Binding-site contacts:
Ligand atom OP2 contacts residue ASN55 of chain 6.D at 3.2 Å (h-bond).
Ligand atom O3' contacts residue SER51 of chain 6.D at 3.5 Å (h-bond).
Ligand atom C5 contacts residue THR45 of chain 7.C at 3.3 Å.
Ligand atom OP1 contacts residue ASN55 of chain 6.D at 3.3 Å (h-bond).
Ligand atom C2' contacts residue TYR85 of chain 7.C at 3.4 Å (hydrophobic).
Ligand atom O3' contacts residue TYR85 of chain 7.C at 3.6 Å.
Ligand atom C4 contacts residue TYR85 of chain 7.C at 3.5 Å (hydrophobic).
Ligand atom N6 contacts residue THR59 of chain 7.C at 2.9 Å (h-bond).
Ligand atom OP2 contacts residue LYS57 of chain 6.D at 3.4 Å.
Ligand atom OP1 contacts residue SER51 of chain 6.D at 2.7 Å (h-bond).
Ligand atom OP2 contacts residue LYS57 of chain 6.D at 2.7 Å (salt-bridge).
Ligand atom OP2 contacts residue LYS43 of chain 7.C at 3.2 Å (salt-bridge).
Ligand atom OP1 contacts residue ARG49 of chain 6.D at 2.5 Å (salt-bridge).
Ligand atom N1 contacts residue SER47 of chain 7.C at 2.7 Å (h-bond).
Ligand atom OP1 contacts residue SER51 of chain 6.D at 3.3 Å.
Ligand atom OP2 contacts residue ARG49 of chain 6.D at 2.4 Å (salt-bridge).
Ligand atom P contacts residue TYR85 of chain 7.C at 3.5 Å.
Ligand atom C2 contacts residue SER47 of chain 7.C at 3.0 Å.
Ligand atom C5' contacts residue TYR85 of chain 7.C at 3.1 Å (hydrophobic).
Ligand atom P contacts residue ARG49 of chain 6.D at 2.9 Å.
Ligand atom P contacts residue SER51 of chain 6.D at 3.4 Å.
Ligand atom N1 contacts residue TYR85 of chain 7.C at 3.6 Å.
Ligand atom C4' contacts residue TYR85 of chain 7.C at 3.3 Å (hydrophobic).
Ligand atom C2' contacts residue GLU63 of chain 7.C at 3.5 Å.
Ligand atom OP1 contacts residue SER52 of chain 6.D at 3.0 Å.
Ligand atom O4' contacts residue LYS61 of chain 7.C at 3.1 Å (salt-bridge).
Ligand atom O2 contacts residue ASN87 of chain 7.C at 3.2 Å (h-bond).
Ligand atom O2' contacts residue TYR85 of chain 7.C at 3.5 Å.
Ligand atom C5' contacts residue SER51 of chain 6.D at 3.5 Å.
Ligand atom OP2 contacts residue TYR85 of chain 7.C at 2.5 Å (h-bond).
Ligand atom N6 contacts residue THR45 of chain 7.C at 2.9 Å (h-bond).
Ligand atom C6 contacts residue TYR85 of chain 7.C at 3.5 Å (hydrophobic).
Ligand atom N7 contacts residue THR45 of chain 7.C at 2.6 Å (h-bond).
Ligand atom N6 contacts residue CYS46 of chain 7.C at 3.4 Å (h-bond).
Ligand atom C5 contacts residue TYR85 of chain 7.C at 3.5 Å (hydrophobic).
Ligand atom C6 contacts residue THR45 of chain 7.C at 3.5 Å.
Ligand atom O2' contacts residue GLU63 of chain 7.C at 3.0 Å (salt-bridge).
Ligand atom OP2 contacts residue SER51 of chain 6.D at 3.2 Å (h-bond).
Ligand atom N1 contacts residue THR59 of chain 7.C at 3.6 Å.
Ligand atom C3' contacts residue TYR85 of chain 7.C at 3.3 Å (hydrophobic).

Sequence of chain 6.D:
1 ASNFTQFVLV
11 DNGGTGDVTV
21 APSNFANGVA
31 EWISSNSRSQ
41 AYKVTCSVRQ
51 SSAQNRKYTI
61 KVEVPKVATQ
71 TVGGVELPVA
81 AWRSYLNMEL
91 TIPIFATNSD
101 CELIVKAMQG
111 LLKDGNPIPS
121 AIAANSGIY

This small molecule binds to this protein.
Small molecule (SMILES): Nc1ccn([C@@H]2O[C@H](CO[P](=O)(O)O[C@H]3[C@@H](O)[C@H](n4ccc(N)nc4=O)O[C@@H]3CO[P](=O)(O)O[C@H]3[C@@H](O)[C@H](n4cnc5c(N)ncnc54)O[C@@H]3CO[P](=O)(O)O[C@H]3[C@@H](O)[C@H](n4ccc(N)nc4=O)O[C@@H]3CO[P](=O)(O)O[C@H]3[C@@H](O)[C@H](n4ccc(=O)[nH]c4=O)O[C@@H]3CO[P](=O)(O)O[C@H]3[C@@H](O)[C@H](n4cnc5c(N)ncnc54)O[C@@H]3CO[P](=O)(O)O[C@H]3[C@@H](O)[C@H](n4cnc5c(=O)nc(N)[nH]c54)O[C@@H]3CO[P](=O)(O)O[C@H]3[C@@H](O)[C@H](n4cnc5c(=O)nc(N)[nH]c54)O[C@@H]3CO)[C@@H](O)[C@H]2O)c(=O)n1

Sequence of chain 7.C:
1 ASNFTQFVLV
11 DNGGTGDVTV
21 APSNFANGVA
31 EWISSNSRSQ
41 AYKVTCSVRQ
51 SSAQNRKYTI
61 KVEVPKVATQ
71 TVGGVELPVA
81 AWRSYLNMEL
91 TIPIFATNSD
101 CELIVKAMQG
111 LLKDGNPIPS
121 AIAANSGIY